Binding-site contacts:
Ligand atom C1 contacts residue ASN1092 of chain 1.C at 1.4 Å.
Ligand atom C5 contacts residue PHE1097 of chain 1.C at 4.0 Å (hydrophobic).
Ligand atom C8 contacts residue ASN1092 of chain 1.C at 4.4 Å.
Ligand atom C1 contacts residue HIS1095 of chain 1.C at 3.9 Å.
Ligand atom C5 contacts residue HIS1095 of chain 1.C at 3.4 Å.
Ligand atom O4 contacts residue HIS1095 of chain 1.C at 3.8 Å.
Ligand atom O7 contacts residue HIS1095 of chain 1.C at 3.9 Å.
Ligand atom O6 contacts residue HIS1095 of chain 1.C at 3.4 Å.
Ligand atom O5 contacts residue PHE1097 of chain 1.C at 3.6 Å.
Ligand atom C8 contacts residue HIS1095 of chain 1.C at 4.2 Å.
Ligand atom O7 contacts residue ASN1092 of chain 1.C at 3.8 Å.
Ligand atom C4 contacts residue ASN1092 of chain 1.C at 4.2 Å.
Ligand atom C6 contacts residue HIS1095 of chain 1.C at 4.2 Å.
Ligand atom C7 contacts residue ASN1092 of chain 1.C at 3.5 Å.
Ligand atom C3 contacts residue HIS1095 of chain 1.C at 4.1 Å.
Ligand atom C5 contacts residue ASN1092 of chain 1.C at 3.6 Å.
Ligand atom C4 contacts residue HIS1095 of chain 1.C at 4.1 Å.
Ligand atom C6 contacts residue PHE1097 of chain 1.C at 3.5 Å (hydrophobic).
Ligand atom N2 contacts residue ASN1092 of chain 1.C at 2.9 Å (h-bond).
Ligand atom O7 contacts residue THR1094 of chain 1.C at 2.6 Å (h-bond).
Ligand atom C3 contacts residue ASN1092 of chain 1.C at 3.8 Å.
Ligand atom C2 contacts residue ASN1092 of chain 1.C at 2.5 Å.
Ligand atom C1 contacts residue PHE1097 of chain 1.C at 4.4 Å (hydrophobic).
Ligand atom O5 contacts residue HIS1095 of chain 1.C at 4.0 Å.
Ligand atom C7 contacts residue THR1094 of chain 1.C at 3.8 Å.
Ligand atom O6 contacts residue PHE1097 of chain 1.C at 3.5 Å.
Ligand atom O5 contacts residue ASN1092 of chain 1.C at 2.3 Å (h-bond).

A small-molecule ligand and the protein it binds are described below.
Small molecule (SMILES): CC(=O)N[C@H]1[C@H](O[C@H]2[C@H](O)[C@@H](NC(C)=O)CO[C@@H]2CO)O[C@H](CO)[C@@H](O)[C@@H]1O

Sequence of chain 1.C:
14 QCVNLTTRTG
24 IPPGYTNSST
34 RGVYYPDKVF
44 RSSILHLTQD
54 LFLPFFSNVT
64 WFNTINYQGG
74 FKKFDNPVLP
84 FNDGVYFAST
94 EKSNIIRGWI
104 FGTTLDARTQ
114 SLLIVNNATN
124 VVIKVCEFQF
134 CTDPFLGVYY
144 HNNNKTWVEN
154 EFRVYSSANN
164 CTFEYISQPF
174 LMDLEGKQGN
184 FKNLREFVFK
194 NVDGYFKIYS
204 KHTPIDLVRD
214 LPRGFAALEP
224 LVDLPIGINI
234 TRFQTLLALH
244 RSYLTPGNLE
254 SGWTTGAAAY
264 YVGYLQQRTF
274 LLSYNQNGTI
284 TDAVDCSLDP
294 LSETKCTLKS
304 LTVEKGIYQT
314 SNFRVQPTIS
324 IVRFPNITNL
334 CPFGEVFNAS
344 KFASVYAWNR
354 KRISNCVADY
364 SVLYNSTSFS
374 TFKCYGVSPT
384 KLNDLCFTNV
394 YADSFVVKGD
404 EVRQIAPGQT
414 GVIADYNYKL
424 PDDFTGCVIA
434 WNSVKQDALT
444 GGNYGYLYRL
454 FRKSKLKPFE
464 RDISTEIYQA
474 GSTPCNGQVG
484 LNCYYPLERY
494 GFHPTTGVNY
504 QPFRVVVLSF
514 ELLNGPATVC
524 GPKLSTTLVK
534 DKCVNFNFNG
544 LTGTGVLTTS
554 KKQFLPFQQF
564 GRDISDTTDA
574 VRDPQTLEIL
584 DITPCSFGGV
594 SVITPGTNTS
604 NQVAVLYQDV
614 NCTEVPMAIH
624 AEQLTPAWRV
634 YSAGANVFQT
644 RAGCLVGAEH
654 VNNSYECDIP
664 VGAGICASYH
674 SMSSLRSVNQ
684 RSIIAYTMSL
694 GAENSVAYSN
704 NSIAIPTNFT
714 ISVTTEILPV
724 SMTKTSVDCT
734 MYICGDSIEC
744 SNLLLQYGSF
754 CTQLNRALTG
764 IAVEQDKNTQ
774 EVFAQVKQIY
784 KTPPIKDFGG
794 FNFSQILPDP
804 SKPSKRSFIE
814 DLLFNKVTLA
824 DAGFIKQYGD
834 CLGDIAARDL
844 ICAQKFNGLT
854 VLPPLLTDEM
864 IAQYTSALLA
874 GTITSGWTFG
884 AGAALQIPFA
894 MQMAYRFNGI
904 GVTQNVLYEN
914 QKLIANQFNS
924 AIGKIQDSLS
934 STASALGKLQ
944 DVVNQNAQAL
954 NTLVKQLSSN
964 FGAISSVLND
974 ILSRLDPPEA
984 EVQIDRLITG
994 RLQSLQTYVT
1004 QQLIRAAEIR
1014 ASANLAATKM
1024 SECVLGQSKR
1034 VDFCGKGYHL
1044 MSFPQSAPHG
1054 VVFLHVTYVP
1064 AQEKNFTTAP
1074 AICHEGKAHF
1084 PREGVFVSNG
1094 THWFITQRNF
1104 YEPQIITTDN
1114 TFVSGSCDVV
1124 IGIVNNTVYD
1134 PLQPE